Sequence of chain 1.A:
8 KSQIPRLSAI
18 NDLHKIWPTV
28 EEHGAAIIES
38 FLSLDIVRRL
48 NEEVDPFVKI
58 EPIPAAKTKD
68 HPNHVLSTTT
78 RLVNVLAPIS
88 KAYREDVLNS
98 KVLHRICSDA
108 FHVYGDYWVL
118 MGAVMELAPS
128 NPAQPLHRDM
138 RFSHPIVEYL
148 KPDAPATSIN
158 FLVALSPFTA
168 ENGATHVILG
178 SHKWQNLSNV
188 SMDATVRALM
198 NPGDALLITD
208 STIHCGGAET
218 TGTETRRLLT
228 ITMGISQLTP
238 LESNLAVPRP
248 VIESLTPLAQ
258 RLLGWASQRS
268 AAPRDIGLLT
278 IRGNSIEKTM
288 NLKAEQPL

The small molecule below binds the protein below.
Small molecule (SMILES): COc1ccc(/C=C2/C(=O)Nc3ccccc3C(=O)N2C)cc1

Sequence of chain 2.A:
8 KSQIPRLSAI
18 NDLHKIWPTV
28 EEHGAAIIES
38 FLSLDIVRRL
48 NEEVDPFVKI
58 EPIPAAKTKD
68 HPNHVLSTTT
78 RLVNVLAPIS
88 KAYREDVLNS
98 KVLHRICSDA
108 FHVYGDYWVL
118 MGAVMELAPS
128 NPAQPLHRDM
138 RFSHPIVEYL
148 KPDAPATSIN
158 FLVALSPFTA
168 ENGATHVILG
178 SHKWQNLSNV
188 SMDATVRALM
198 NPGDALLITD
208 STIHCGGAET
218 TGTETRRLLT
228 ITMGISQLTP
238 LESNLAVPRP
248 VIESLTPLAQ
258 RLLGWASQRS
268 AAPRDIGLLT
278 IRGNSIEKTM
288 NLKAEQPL

Binding-site contacts:
Ligand atom C1 contacts residue MET122 of chain 1.A at 3.8 Å (hydrophobic).
Ligand atom C14 contacts residue LEU73 of chain 1.A at 3.9 Å (hydrophobic).
Ligand atom C13 contacts residue LEU73 of chain 1.A at 3.9 Å (hydrophobic).
Ligand atom C13 contacts residue GLN131 of chain 1.A at 3.4 Å.
Ligand atom C2 contacts residue MET118 of chain 1.A at 3.9 Å (hydrophobic).
Ligand atom C14 contacts residue GLN131 of chain 1.A at 3.9 Å.
Ligand atom C12 contacts residue VAL72 of chain 1.A at 3.7 Å (hydrophobic).
Ligand atom C14 contacts residue TRS1 of chain 1.D at 3.9 Å.
Ligand atom C12 contacts residue GLN131 of chain 1.A at 3.9 Å.
Ligand atom C23 contacts residue PHE139 of chain 1.A at 3.6 Å (hydrophobic).
Ligand atom O5 contacts residue LEU73 of chain 1.A at 3.8 Å.
Ligand atom O21 contacts residue GLN131 of chain 1.A at 3.5 Å.
Ligand atom C1 contacts residue THR227 of chain 1.A at 3.9 Å.
Ligand atom C9 contacts residue HIS134 of chain 1.A at 3.7 Å.
Ligand atom O16 contacts residue ASP136 of chain 1.A at 3.5 Å.
Ligand atom C22 contacts residue GLN131 of chain 1.A at 3.9 Å.
Ligand atom C19 contacts residue MET118 of chain 1.A at 3.9 Å (hydrophobic).
Ligand atom C1 contacts residue TRS1 of chain 1.D at 3.9 Å.
Ligand atom C13 contacts residue VAL72 of chain 1.A at 3.6 Å (hydrophobic).
Ligand atom C20 contacts residue MET118 of chain 1.A at 3.4 Å (hydrophobic).
Ligand atom O16 contacts residue MET137 of chain 1.A at 3.1 Å (h-bond).
Ligand atom C11 contacts residue HIS134 of chain 1.A at 3.7 Å.
Ligand atom C10 contacts residue HIS134 of chain 1.A at 3.3 Å.
Ligand atom O21 contacts residue PRO132 of chain 1.A at 3.5 Å.
Ligand atom C1 contacts residue LEU79 of chain 1.A at 3.9 Å (hydrophobic).
Ligand atom C9 contacts residue TRS1 of chain 1.D at 3.9 Å.
Ligand atom C23 contacts residue VAL72 of chain 1.A at 3.6 Å (hydrophobic).
Ligand atom C11 contacts residue K1 of chain 1.G at 3.9 Å.
Ligand atom O5 contacts residue ILE273 of chain 2.A at 3.9 Å.
Ligand atom C22 contacts residue VAL72 of chain 1.A at 3.3 Å (hydrophobic).
Ligand atom C2 contacts residue LEU79 of chain 1.A at 3.8 Å (hydrophobic).
Ligand atom C8 contacts residue HIS134 of chain 1.A at 3.8 Å.
Ligand atom C1 contacts residue MET118 of chain 1.A at 3.4 Å (hydrophobic).
Ligand atom C20 contacts residue THR227 of chain 1.A at 3.9 Å.
Ligand atom C8 contacts residue TRS1 of chain 1.D at 3.7 Å.
Ligand atom C11 contacts residue VAL72 of chain 1.A at 3.9 Å (hydrophobic).
Ligand atom C7 contacts residue TRS1 of chain 1.D at 4.0 Å.
Ligand atom C14 contacts residue VAL72 of chain 1.A at 3.9 Å (hydrophobic).
Ligand atom C10 contacts residue PHE139 of chain 1.A at 4.0 Å (hydrophobic).
Ligand atom O5 contacts residue ASN70 of chain 1.A at 3.0 Å (h-bond).